Sequence of chain 22.A:
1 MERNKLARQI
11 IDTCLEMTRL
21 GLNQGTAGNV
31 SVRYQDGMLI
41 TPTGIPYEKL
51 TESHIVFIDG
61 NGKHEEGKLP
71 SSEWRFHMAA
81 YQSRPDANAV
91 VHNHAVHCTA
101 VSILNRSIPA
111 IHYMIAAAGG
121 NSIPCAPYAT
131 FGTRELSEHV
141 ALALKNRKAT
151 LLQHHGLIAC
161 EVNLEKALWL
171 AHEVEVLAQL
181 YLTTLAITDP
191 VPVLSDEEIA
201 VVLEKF

The small molecule below binds the protein below.
Small molecule (SMILES): O=C(COP(=O)(O)O)NO

Binding-site contacts:
Ligand atom O1 contacts residue HIS94 of chain 22.A at 3.0 Å (h-bond).
Ligand atom N2 contacts residue SER72 of chain 22.A at 4.0 Å.
Ligand atom C1 contacts residue GLY28 of chain 22.A at 3.6 Å.
Ligand atom P contacts residue SER72 of chain 22.A at 4.0 Å.
Ligand atom O4P contacts residue ASN29 of chain 22.A at 2.9 Å (h-bond).
Ligand atom C2 contacts residue ALA27 of chain 22.A at 4.0 Å (hydrophobic).
Ligand atom O2 contacts residue GLU73 of chain 22.A at 2.4 Å (salt-bridge).
Ligand atom O2P contacts residue THR43 of chain 22.A at 2.9 Å (h-bond).
Ligand atom O2 contacts residue HIS92 of chain 22.A at 3.4 Å (h-bond).
Ligand atom O2 contacts residue ZN1 of chain 22.B at 1.9 Å.
Ligand atom O1P contacts residue ASN29 of chain 22.A at 3.6 Å.
Ligand atom O4P contacts residue SER71 of chain 22.A at 2.6 Å (h-bond).
Ligand atom C1 contacts residue ZN1 of chain 22.B at 2.8 Å.
Ligand atom O3P contacts residue GLY44 of chain 22.A at 2.9 Å (h-bond).
Ligand atom C2 contacts residue ASN29 of chain 22.A at 3.5 Å.
Ligand atom O1 contacts residue HIS92 of chain 22.A at 3.2 Å (h-bond).
Ligand atom O1 contacts residue ALA27 of chain 22.A at 3.8 Å.
Ligand atom N2 contacts residue GLU73 of chain 22.A at 3.1 Å (salt-bridge).
Ligand atom P contacts residue THR43 of chain 22.A at 3.9 Å.
Ligand atom C2 contacts residue GLY28 of chain 22.A at 3.6 Å.
Ligand atom O2 contacts residue HIS155 of chain 22.A at 2.9 Å (h-bond).
Ligand atom O2P contacts residue SER71 of chain 22.A at 3.7 Å.
Ligand atom O1 contacts residue ASN29 of chain 22.A at 3.6 Å.
Ligand atom P contacts residue ASN29 of chain 22.A at 3.9 Å.
Ligand atom O4P contacts residue GLY28 of chain 22.A at 3.5 Å (h-bond).
Ligand atom O1 contacts residue GLY28 of chain 22.A at 2.9 Å (h-bond).
Ligand atom O2P contacts residue SER72 of chain 22.A at 2.9 Å (h-bond).
Ligand atom C2 contacts residue THR26 of chain 22.A at 3.6 Å.
Ligand atom O1P contacts residue SER72 of chain 22.A at 3.6 Å.
Ligand atom O1 contacts residue ZN1 of chain 22.B at 2.2 Å.
Ligand atom C1 contacts residue HIS94 of chain 22.A at 3.9 Å.
Ligand atom N2 contacts residue ZN1 of chain 22.B at 2.8 Å.
Ligand atom N2 contacts residue TYR113 of chain 2.A at 3.7 Å.
Ligand atom C1 contacts residue ASN29 of chain 22.A at 3.3 Å.
Ligand atom O2 contacts residue HIS94 of chain 22.A at 3.7 Å.
Ligand atom P contacts residue SER71 of chain 22.A at 3.8 Å.
Ligand atom N2 contacts residue ASN29 of chain 22.A at 3.6 Å.
Ligand atom O3P contacts residue THR43 of chain 22.A at 3.7 Å.
Ligand atom O2 contacts residue TYR113 of chain 2.A at 3.4 Å (h-bond).
Ligand atom O3P contacts residue THR26 of chain 22.A at 3.6 Å (h-bond).

Sequence of chain 2.A:
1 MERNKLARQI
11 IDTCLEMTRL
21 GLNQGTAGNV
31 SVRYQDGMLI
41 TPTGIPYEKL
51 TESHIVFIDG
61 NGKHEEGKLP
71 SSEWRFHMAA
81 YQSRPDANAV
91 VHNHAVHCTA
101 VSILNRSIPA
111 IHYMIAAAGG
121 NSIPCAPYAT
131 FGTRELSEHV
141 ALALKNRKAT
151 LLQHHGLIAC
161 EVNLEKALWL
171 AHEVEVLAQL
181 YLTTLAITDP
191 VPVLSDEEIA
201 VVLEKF